Binding-site contacts:
Ligand atom C1 contacts residue ASN15 of chain 1.A at 1.4 Å.
Ligand atom C6 contacts residue ASN15 of chain 1.A at 4.3 Å.
Ligand atom N2 contacts residue ASN15 of chain 1.A at 2.9 Å (h-bond).
Ligand atom C5 contacts residue ASN15 of chain 1.A at 3.7 Å.
Ligand atom O5 contacts residue ASN15 of chain 1.A at 2.4 Å (h-bond).
Ligand atom C4 contacts residue ASN15 of chain 1.A at 4.2 Å.
Ligand atom C8 contacts residue ASN15 of chain 1.A at 4.3 Å.
Ligand atom C3 contacts residue ASN15 of chain 1.A at 3.8 Å.
Ligand atom C2 contacts residue ASN15 of chain 1.A at 2.4 Å.
Ligand atom O7 contacts residue ASN15 of chain 1.A at 3.0 Å (h-bond).
Ligand atom O6 contacts residue PRO14 of chain 1.A at 4.3 Å.
Ligand atom C7 contacts residue ASN15 of chain 1.A at 3.1 Å.
Ligand atom O7 contacts residue PRO14 of chain 1.A at 4.3 Å.
Ligand atom O6 contacts residue ASN15 of chain 1.A at 3.7 Å.

A small-molecule ligand and the protein it binds are described below.
Small molecule (SMILES): CC(=O)N[C@@H]1[C@@H](O)[C@H](O)[C@@H](CO)O[C@H]1O

Sequence of chain 1.A:
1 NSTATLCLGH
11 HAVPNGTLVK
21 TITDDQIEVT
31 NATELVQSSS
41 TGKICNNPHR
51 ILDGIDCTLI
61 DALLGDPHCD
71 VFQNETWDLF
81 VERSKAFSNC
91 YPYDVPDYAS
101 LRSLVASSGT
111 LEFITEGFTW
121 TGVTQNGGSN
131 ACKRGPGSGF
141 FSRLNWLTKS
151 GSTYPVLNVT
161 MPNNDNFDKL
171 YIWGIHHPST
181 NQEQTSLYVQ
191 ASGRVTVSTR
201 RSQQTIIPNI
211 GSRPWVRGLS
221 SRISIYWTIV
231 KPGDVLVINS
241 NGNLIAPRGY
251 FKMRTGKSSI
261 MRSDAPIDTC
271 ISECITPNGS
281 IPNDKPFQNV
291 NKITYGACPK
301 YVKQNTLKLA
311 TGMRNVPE